Sequence of chain 1.B:
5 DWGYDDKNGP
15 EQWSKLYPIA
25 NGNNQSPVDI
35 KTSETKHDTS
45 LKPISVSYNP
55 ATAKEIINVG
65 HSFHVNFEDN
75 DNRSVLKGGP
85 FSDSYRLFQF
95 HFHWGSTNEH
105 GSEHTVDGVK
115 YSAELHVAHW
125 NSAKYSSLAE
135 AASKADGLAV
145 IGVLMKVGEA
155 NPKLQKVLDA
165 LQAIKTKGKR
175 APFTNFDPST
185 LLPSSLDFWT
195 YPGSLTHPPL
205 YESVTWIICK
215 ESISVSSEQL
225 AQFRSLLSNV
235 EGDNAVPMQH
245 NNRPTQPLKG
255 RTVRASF

This small molecule binds to this protein.
Small molecule (SMILES): COc1ccccc1NC(=O)Nc1cc(S(N)(=O)=O)ccc1O

Binding-site contacts:
Ligand atom N10 contacts residue GOL1 of chain 1.G at 3.5 Å (h-bond).
Ligand atom O11 contacts residue GOL1 of chain 1.G at 3.0 Å (h-bond).
Ligand atom C5 contacts residue PRO203 of chain 1.B at 3.5 Å (hydrophobic).
Ligand atom N10 contacts residue HIS201 of chain 1.B at 3.3 Å (h-bond).
Ligand atom N10 contacts residue HIS68 of chain 1.B at 3.6 Å.
Ligand atom C14 contacts residue HIS95 of chain 1.B at 3.4 Å.
Ligand atom C13 contacts residue HIS95 of chain 1.B at 3.4 Å.
Ligand atom N22 contacts residue HIS97 of chain 1.B at 3.2 Å (h-bond).
Ligand atom N22 contacts residue HIS120 of chain 1.B at 3.2 Å (h-bond).
Ligand atom C17 contacts residue GOL1 of chain 1.G at 3.7 Å.
Ligand atom S19 contacts residue HIS120 of chain 1.B at 3.8 Å.
Ligand atom C12 contacts residue GLN93 of chain 1.B at 3.8 Å.
Ligand atom C15 contacts residue HIS95 of chain 1.B at 3.8 Å.
Ligand atom O20 contacts residue THR200 of chain 1.B at 2.9 Å (h-bond).
Ligand atom N8 contacts residue GOL1 of chain 1.G at 3.2 Å (h-bond).
Ligand atom C17 contacts residue GLN93 of chain 1.B at 3.4 Å.
Ligand atom O18 contacts residue PHE92 of chain 1.B at 3.5 Å.
Ligand atom O18 contacts residue GOL1 of chain 1.G at 2.6 Å (h-bond).
Ligand atom C12 contacts residue HIS95 of chain 1.B at 3.7 Å.
Ligand atom O20 contacts residue LEU199 of chain 1.B at 3.2 Å.
Ligand atom C13 contacts residue HIS201 of chain 1.B at 3.6 Å.
Ligand atom C9 contacts residue GOL1 of chain 1.G at 3.0 Å.
Ligand atom O21 contacts residue VAL144 of chain 1.B at 3.5 Å.
Ligand atom N22 contacts residue THR200 of chain 1.B at 3.0 Å (h-bond).
Ligand atom C9 contacts residue HIS68 of chain 1.B at 3.8 Å.
Ligand atom N22 contacts residue ZN1 of chain 1.F at 1.9 Å.
Ligand atom C3 contacts residue GOL1 of chain 1.G at 3.8 Å.
Ligand atom O1 contacts residue LEU199 of chain 1.B at 3.8 Å.
Ligand atom N22 contacts residue HIS95 of chain 1.B at 3.2 Å (h-bond).
Ligand atom C9 contacts residue HIS201 of chain 1.B at 3.3 Å.
Ligand atom O21 contacts residue HIS120 of chain 1.B at 3.1 Å (h-bond).
Ligand atom O11 contacts residue HIS201 of chain 1.B at 3.4 Å.
Ligand atom O21 contacts residue ZN1 of chain 1.F at 3.1 Å.
Ligand atom S19 contacts residue ZN1 of chain 1.F at 3.0 Å.
Ligand atom O11 contacts residue HIS68 of chain 1.B at 3.3 Å.
Ligand atom C16 contacts residue ALA122 of chain 1.B at 3.7 Å (hydrophobic).
Ligand atom O21 contacts residue TRP210 of chain 1.B at 3.2 Å.
Ligand atom O20 contacts residue TRP210 of chain 1.B at 3.8 Å.
Ligand atom C4 contacts residue PRO203 of chain 1.B at 3.7 Å (hydrophobic).
Ligand atom O18 contacts residue GLN93 of chain 1.B at 3.2 Å (h-bond).